Binding-site contacts:
Ligand atom O3A contacts residue LYS48 of chain 1.A at 3.2 Å.
Ligand atom O2A contacts residue ASN154 of chain 1.A at 3.2 Å (h-bond).
Ligand atom C5' contacts residue MG1 of chain 1.E at 3.9 Å.
Ligand atom N3B contacts residue ASP167 of chain 1.A at 3.6 Å (salt-bridge).
Ligand atom C6 contacts residue CYS106 of chain 1.A at 3.9 Å (hydrophobic).
Ligand atom PG contacts residue MG1 of chain 1.E at 3.9 Å.
Ligand atom PA contacts residue MG1 of chain 1.E at 3.5 Å.
Ligand atom C2 contacts residue CYS106 of chain 1.A at 3.0 Å (hydrophobic).
Ligand atom N1 contacts residue CYS106 of chain 1.A at 3.0 Å (h-bond).
Ligand atom O5' contacts residue MG1 of chain 1.E at 4.0 Å.
Ligand atom N6 contacts residue PHE103 of chain 1.A at 3.7 Å.
Ligand atom PB contacts residue MG1 of chain 1.E at 3.4 Å.
Ligand atom PA contacts residue ASP167 of chain 1.A at 3.9 Å.
Ligand atom PB contacts residue ASP167 of chain 1.A at 3.5 Å.
Ligand atom N3 contacts residue CYS106 of chain 1.A at 4.0 Å.
Ligand atom N1 contacts residue PHE105 of chain 1.A at 3.7 Å.
Ligand atom N6 contacts residue ALA46 of chain 1.A at 3.7 Å.
Ligand atom O3A contacts residue ASP167 of chain 1.A at 3.9 Å.
Ligand atom O1A contacts residue LYS48 of chain 1.A at 3.6 Å.
Ligand atom N3B contacts residue MG1 of chain 1.E at 2.5 Å.
Ligand atom N3 contacts residue ILE25 of chain 1.A at 3.8 Å.
Ligand atom C2 contacts residue PHE105 of chain 1.A at 3.6 Å (hydrophobic).
Ligand atom N6 contacts residue ASP104 of chain 1.A at 3.2 Å (salt-bridge).
Ligand atom N6 contacts residue LEU156 of chain 1.A at 3.7 Å.
Ligand atom O2B contacts residue MG1 of chain 1.E at 3.4 Å.
Ligand atom N6 contacts residue CYS106 of chain 1.A at 4.0 Å.
Ligand atom N1 contacts residue ALA46 of chain 1.A at 3.7 Å.
Ligand atom C1' contacts residue ILE25 of chain 1.A at 3.9 Å (hydrophobic).
Ligand atom O2A contacts residue MG1 of chain 1.E at 2.2 Å.
Ligand atom C3' contacts residue ALA153 of chain 1.A at 3.8 Å (hydrophobic).
Ligand atom O3A contacts residue MG1 of chain 1.E at 4.0 Å.
Ligand atom O1G contacts residue MG1 of chain 1.E at 4.0 Å.
Ligand atom C5 contacts residue ALA46 of chain 1.A at 3.9 Å (hydrophobic).
Ligand atom C6 contacts residue ALA46 of chain 1.A at 3.5 Å (hydrophobic).
Ligand atom O3G contacts residue GLU32 of chain 1.A at 3.2 Å (salt-bridge).
Ligand atom O2A contacts residue ASP167 of chain 1.A at 2.9 Å (salt-bridge).
Ligand atom C5 contacts residue LEU156 of chain 1.A at 3.8 Å (hydrophobic).
Ligand atom O3' contacts residue ALA153 of chain 1.A at 2.9 Å (h-bond).
Ligand atom C6 contacts residue LEU156 of chain 1.A at 3.7 Å (hydrophobic).
Ligand atom O2B contacts residue ASP167 of chain 1.A at 2.5 Å (salt-bridge).

Sequence of chain 1.A:
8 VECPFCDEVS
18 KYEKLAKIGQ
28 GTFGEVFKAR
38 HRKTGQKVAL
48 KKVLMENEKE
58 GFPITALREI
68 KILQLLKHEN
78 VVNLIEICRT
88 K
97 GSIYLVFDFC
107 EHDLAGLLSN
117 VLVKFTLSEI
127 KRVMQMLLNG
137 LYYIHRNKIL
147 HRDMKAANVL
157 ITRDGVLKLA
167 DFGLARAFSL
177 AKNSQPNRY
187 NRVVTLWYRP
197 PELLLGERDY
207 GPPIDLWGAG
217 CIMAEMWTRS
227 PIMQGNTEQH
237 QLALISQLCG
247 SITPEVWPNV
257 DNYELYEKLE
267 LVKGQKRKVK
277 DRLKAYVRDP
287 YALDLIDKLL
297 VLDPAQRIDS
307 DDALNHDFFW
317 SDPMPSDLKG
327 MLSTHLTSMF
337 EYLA

This protein binds this small molecule.
Small molecule (SMILES): Nc1ncnc2c1ncn2[C@@H]1O[C@H](CO[P](=O)(O)O[P](=O)(O)NP(=O)(O)O)[C@@H](O)[C@H]1O